Binding-site contacts:
Ligand atom C5 contacts residue PHE284 of chain 1.A at 3.5 Å (hydrophobic).
Ligand atom C8 contacts residue GLN281 of chain 1.A at 3.9 Å.
Ligand atom N7 contacts residue PHE284 of chain 1.A at 3.5 Å.
Ligand atom N6 contacts residue PHE284 of chain 1.A at 4.1 Å.
Ligand atom N6 contacts residue VAL233 of chain 1.A at 3.8 Å.
Ligand atom C2 contacts residue PHE284 of chain 1.A at 4.1 Å (hydrophobic).
Ligand atom O4' contacts residue LEU190 of chain 1.A at 3.4 Å.
Ligand atom C2' contacts residue PHE251 of chain 1.A at 3.6 Å (hydrophobic).
Ligand atom O4' contacts residue PHE284 of chain 1.A at 3.1 Å.
Ligand atom N1 contacts residue ILE247 of chain 1.A at 3.2 Å.
Ligand atom O2P contacts residue HIS80 of chain 1.A at 2.7 Å (h-bond).
Ligand atom O2P contacts residue TYR79 of chain 1.A at 3.8 Å.
Ligand atom C8 contacts residue MET268 of chain 1.A at 3.8 Å (hydrophobic).
Ligand atom O2' contacts residue PHE251 of chain 1.A at 3.5 Å.
Ligand atom O3' contacts residue PHE251 of chain 1.A at 3.6 Å.
Ligand atom P contacts residue HIS80 of chain 1.A at 3.6 Å.
Ligand atom N3 contacts residue LEU230 of chain 1.A at 3.9 Å.
Ligand atom C5' contacts residue LEU230 of chain 1.A at 3.6 Å (hydrophobic).
Ligand atom N6 contacts residue GLN281 of chain 1.A at 3.0 Å (h-bond).
Ligand atom C6 contacts residue GLN281 of chain 1.A at 4.0 Å.
Ligand atom O2' contacts residue MET268 of chain 1.A at 4.0 Å.
Ligand atom C8 contacts residue PHE284 of chain 1.A at 3.3 Å (hydrophobic).
Ligand atom C2 contacts residue TYR79 of chain 1.A at 4.1 Å (hydrophobic).
Ligand atom N7 contacts residue GLN281 of chain 1.A at 3.0 Å (h-bond).
Ligand atom C1' contacts residue PHE284 of chain 1.A at 3.5 Å (hydrophobic).
Ligand atom C5' contacts residue LEU190 of chain 1.A at 3.8 Å (hydrophobic).
Ligand atom C2' contacts residue MET268 of chain 1.A at 3.9 Å (hydrophobic).
Ligand atom C3' contacts residue PHE251 of chain 1.A at 4.0 Å (hydrophobic).
Ligand atom C6 contacts residue PHE284 of chain 1.A at 3.6 Å (hydrophobic).
Ligand atom C2 contacts residue ILE247 of chain 1.A at 3.9 Å (hydrophobic).
Ligand atom C4 contacts residue PHE284 of chain 1.A at 3.4 Å (hydrophobic).
Ligand atom N6 contacts residue ILE247 of chain 1.A at 3.6 Å.
Ligand atom O1P contacts residue HIS80 of chain 1.A at 3.6 Å.
Ligand atom C6 contacts residue ILE247 of chain 1.A at 3.5 Å (hydrophobic).
Ligand atom N3 contacts residue PHE284 of chain 1.A at 3.7 Å.
Ligand atom C2 contacts residue LEU230 of chain 1.A at 3.8 Å (hydrophobic).
Ligand atom N9 contacts residue PHE284 of chain 1.A at 3.2 Å.
Ligand atom N1 contacts residue PHE284 of chain 1.A at 4.1 Å.
Ligand atom C4' contacts residue LEU190 of chain 1.A at 3.6 Å (hydrophobic).
Ligand atom C5 contacts residue GLN281 of chain 1.A at 4.0 Å.

The small molecule below binds the protein below.
Small molecule (SMILES): Nc1ncnc2c1ncn2[C@@H]1O[C@@H]2CO[P](=O)(O)O[C@H]2[C@H]1O

Sequence of chain 1.A:
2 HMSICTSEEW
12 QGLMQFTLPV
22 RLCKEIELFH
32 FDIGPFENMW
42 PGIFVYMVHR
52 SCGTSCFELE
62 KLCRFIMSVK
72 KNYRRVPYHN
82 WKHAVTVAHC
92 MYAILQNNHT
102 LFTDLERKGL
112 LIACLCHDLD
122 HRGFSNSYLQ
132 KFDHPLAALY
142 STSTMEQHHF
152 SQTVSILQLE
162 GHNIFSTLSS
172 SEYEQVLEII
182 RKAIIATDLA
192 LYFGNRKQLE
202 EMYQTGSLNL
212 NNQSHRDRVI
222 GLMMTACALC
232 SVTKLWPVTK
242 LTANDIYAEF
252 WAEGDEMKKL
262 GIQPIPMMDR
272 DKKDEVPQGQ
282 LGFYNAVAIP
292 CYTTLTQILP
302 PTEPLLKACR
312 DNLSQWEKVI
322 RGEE